The small molecule below binds the protein below.
Small molecule (SMILES): Nc1ccn([C@@H]2O[C@H](CO[P](=O)(O)O[C@H]3[C@@H](O)[C@H](n4cnc5c(N)ncnc54)O[C@@H]3CO[P](=O)(O)O[C@H]3[C@@H](O)[C@H](n4cnc5c(=O)nc(N)[nH]c54)O[C@@H]3CO[P](=O)(O)O[C@H]3[C@@H](O)[C@H](n4cnc5c(N)ncnc54)O[C@@H]3CO[P](=O)(O)O[C@H]3[C@@H](O)[C@H](n4cnc5c(=O)nc(N)[nH]c54)O[C@@H]3COP(=O)=O)[C@@H](O[P](=O)(O)OC[C@H]3O[C@@H](n4ccc(=O)[nH]c4=O)[C@H](O)[C@@H]3O[P](=O)(O)OC[C@H]3O[C@@H](n4ccc(=O)[nH]c4=O)[C@H](O)[C@@H]3O[P](=O)(O)OC[C@H]3O[C@@H](n4cnc5c(=O)nc(N)[nH]c54)[C@H](O)[C@@H]3O[P](=O)(O)OC[C@H]3O[C@@H](n4cnc5c(=O)nc(N)[nH]c54)[C@H](O)[C@@H]3O)[C@H]2O)c(=O)n1

Binding-site contacts:
Ligand atom N3 contacts residue GLN579 of chain 1.A at 3.2 Å (h-bond).
Ligand atom N1 contacts residue GLN579 of chain 1.A at 3.9 Å.
Ligand atom C5' contacts residue HIS146 of chain 1.A at 3.6 Å.
Ligand atom O3' contacts residue HIS146 of chain 1.A at 3.0 Å.
Ligand atom C2 contacts residue GLN579 of chain 1.A at 3.2 Å.
Ligand atom C4' contacts residue LYS482 of chain 1.A at 3.1 Å.
Ligand atom C4' contacts residue LEU571 of chain 1.A at 3.5 Å (hydrophobic).
Ligand atom O2' contacts residue LYS482 of chain 1.A at 3.1 Å.
Ligand atom OP1 contacts residue GLY145 of chain 1.A at 3.2 Å.
Ligand atom OP1 contacts residue HIS146 of chain 1.A at 3.5 Å (h-bond).
Ligand atom O4' contacts residue LYS482 of chain 1.A at 2.7 Å (salt-bridge).
Ligand atom N2 contacts residue GLN579 of chain 1.A at 2.4 Å (h-bond).
Ligand atom O2' contacts residue PRO148 of chain 1.A at 3.9 Å.
Ligand atom C1' contacts residue LYS482 of chain 1.A at 3.2 Å.
Ligand atom O2' contacts residue HIS146 of chain 1.A at 3.9 Å.
Ligand atom C3' contacts residue HIS146 of chain 1.A at 3.8 Å.
Ligand atom C5' contacts residue THR144 of chain 1.A at 3.3 Å.
Ligand atom P contacts residue HIS146 of chain 1.A at 3.4 Å.
Ligand atom OP1 contacts residue ARG259 of chain 1.A at 3.7 Å.
Ligand atom OP1 contacts residue GLY177 of chain 1.A at 3.7 Å.
Ligand atom C2' contacts residue LYS482 of chain 1.A at 3.9 Å.
Ligand atom O3' contacts residue GLY177 of chain 1.A at 3.5 Å.
Ligand atom O2' contacts residue HIS575 of chain 1.A at 4.0 Å.
Ligand atom O2' contacts residue HIS575 of chain 1.A at 2.8 Å.
Ligand atom O5' contacts residue ARG259 of chain 1.A at 3.7 Å.
Ligand atom O2' contacts residue LYS176 of chain 1.A at 3.2 Å (salt-bridge).
Ligand atom OP1 contacts residue THR144 of chain 1.A at 4.0 Å.
Ligand atom C4' contacts residue HIS146 of chain 1.A at 3.2 Å.
Ligand atom C2' contacts residue LYS482 of chain 1.A at 3.7 Å.
Ligand atom O2' contacts residue HIS147 of chain 1.A at 3.1 Å.
Ligand atom O2' contacts residue LYS482 of chain 1.A at 2.8 Å (salt-bridge).
Ligand atom C5' contacts residue LEU571 of chain 1.A at 3.1 Å (hydrophobic).
Ligand atom OP2 contacts residue ARG259 of chain 1.A at 3.5 Å (salt-bridge).
Ligand atom O3' contacts residue THR144 of chain 1.A at 3.8 Å.
Ligand atom O3' contacts residue HIS147 of chain 1.A at 3.3 Å (h-bond).
Ligand atom O4' contacts residue HIS147 of chain 1.A at 3.9 Å.
Ligand atom OP1 contacts residue HIS146 of chain 1.A at 2.3 Å (h-bond).
Ligand atom C5' contacts residue HIS147 of chain 1.A at 4.0 Å.
Ligand atom O2' contacts residue LEU571 of chain 1.A at 3.4 Å.
Ligand atom OP1 contacts residue ASN178 of chain 1.A at 3.7 Å.

Sequence of chain 1.A:
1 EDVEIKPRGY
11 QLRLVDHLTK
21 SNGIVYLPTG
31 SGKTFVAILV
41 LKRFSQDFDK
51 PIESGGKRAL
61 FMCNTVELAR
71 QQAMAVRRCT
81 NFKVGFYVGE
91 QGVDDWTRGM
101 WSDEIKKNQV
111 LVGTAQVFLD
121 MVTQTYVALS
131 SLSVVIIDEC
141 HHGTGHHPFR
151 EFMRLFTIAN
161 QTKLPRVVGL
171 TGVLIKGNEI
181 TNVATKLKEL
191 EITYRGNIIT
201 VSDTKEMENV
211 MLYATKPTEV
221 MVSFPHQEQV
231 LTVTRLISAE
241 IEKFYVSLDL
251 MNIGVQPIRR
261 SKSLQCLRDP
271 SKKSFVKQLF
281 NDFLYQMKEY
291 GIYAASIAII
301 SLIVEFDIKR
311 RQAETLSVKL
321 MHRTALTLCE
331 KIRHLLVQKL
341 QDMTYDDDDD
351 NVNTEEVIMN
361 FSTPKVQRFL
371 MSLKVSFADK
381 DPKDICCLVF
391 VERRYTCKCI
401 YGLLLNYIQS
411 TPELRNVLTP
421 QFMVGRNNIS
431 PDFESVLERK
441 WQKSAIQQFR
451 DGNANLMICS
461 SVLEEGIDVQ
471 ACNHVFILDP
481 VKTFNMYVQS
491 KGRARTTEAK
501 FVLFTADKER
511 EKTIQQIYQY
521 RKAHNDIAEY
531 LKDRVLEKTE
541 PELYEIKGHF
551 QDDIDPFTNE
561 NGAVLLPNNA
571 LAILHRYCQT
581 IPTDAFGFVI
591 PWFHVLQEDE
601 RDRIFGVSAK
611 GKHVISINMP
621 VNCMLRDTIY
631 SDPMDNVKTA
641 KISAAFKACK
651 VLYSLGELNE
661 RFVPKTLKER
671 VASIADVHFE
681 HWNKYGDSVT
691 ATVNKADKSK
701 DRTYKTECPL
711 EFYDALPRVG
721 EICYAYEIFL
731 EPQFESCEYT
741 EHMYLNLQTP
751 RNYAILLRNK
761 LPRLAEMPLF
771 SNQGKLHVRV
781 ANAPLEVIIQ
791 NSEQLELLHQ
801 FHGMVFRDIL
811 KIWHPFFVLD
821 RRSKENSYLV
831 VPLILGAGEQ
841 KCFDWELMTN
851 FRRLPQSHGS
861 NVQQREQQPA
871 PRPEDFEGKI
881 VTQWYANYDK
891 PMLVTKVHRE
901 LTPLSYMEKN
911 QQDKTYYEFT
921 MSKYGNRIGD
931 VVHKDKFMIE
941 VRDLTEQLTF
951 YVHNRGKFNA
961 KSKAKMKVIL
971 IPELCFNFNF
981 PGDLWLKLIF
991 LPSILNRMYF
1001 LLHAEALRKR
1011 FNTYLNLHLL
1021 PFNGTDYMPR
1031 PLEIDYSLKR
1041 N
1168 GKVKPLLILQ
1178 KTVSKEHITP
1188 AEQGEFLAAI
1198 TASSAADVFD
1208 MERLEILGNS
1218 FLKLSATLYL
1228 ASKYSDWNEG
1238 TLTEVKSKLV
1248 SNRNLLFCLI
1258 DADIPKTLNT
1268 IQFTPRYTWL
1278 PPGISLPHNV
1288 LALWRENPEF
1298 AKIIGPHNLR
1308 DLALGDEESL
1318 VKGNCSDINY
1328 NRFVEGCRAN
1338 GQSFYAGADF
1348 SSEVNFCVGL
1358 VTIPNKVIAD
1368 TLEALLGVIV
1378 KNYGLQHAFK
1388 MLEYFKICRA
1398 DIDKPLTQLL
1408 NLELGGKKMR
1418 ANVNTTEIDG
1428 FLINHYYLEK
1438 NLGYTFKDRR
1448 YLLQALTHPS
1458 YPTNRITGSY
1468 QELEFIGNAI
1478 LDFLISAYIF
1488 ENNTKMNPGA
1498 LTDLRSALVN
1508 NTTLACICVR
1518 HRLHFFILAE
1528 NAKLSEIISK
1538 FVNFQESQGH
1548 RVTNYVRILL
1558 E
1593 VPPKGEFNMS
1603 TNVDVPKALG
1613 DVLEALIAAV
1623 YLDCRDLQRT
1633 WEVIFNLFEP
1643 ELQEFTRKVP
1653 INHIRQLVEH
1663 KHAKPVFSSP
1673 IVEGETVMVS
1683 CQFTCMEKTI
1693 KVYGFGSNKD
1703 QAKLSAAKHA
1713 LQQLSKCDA